This protein binds this small molecule.
Small molecule (SMILES): CC(=O)N[C@H]1[C@H]([C@H](O)[C@H](O)CO)O[C@@](O[C@@H]2[C@@H](O)[C@H](O)O[C@H](CO)[C@@H]2O)(C(=O)O)C[C@@H]1O

Binding-site contacts:
Ligand atom O1B contacts residue ASP114 of chain 1.Q at 4.5 Å.
Ligand atom O10 contacts residue TRP45 of chain 1.Q at 3.1 Å (h-bond).
Ligand atom C4 contacts residue LYS264 of chain 1.Q at 3.5 Å.
Ligand atom O1A contacts residue SER266 of chain 1.Q at 3.7 Å.
Ligand atom C10 contacts residue TRP45 of chain 1.Q at 3.6 Å (hydrophobic).
Ligand atom C11 contacts residue TYR50 of chain 1.Q at 3.8 Å (hydrophobic).
Ligand atom C6 contacts residue SER266 of chain 1.Q at 4.4 Å.
Ligand atom C6 contacts residue ASP51 of chain 1.Q at 3.7 Å.
Ligand atom C10 contacts residue LYS264 of chain 1.Q at 4.0 Å.
Ligand atom C1 contacts residue SER266 of chain 1.Q at 3.5 Å.
Ligand atom O1B contacts residue SER266 of chain 1.Q at 2.6 Å (h-bond).
Ligand atom O1A contacts residue LYS268 of chain 1.Q at 3.2 Å (salt-bridge).
Ligand atom C1 contacts residue LYS268 of chain 1.Q at 3.8 Å.
Ligand atom C11 contacts residue ASP51 of chain 1.Q at 3.9 Å.
Ligand atom C11 contacts residue TRP45 of chain 1.Q at 3.9 Å (hydrophobic).
Ligand atom O4 contacts residue LYS264 of chain 1.Q at 2.8 Å (salt-bridge).
Ligand atom C5 contacts residue LYS264 of chain 1.Q at 4.2 Å.
Ligand atom N5 contacts residue ASP51 of chain 1.Q at 2.8 Å (salt-bridge).
Ligand atom C9 contacts residue LYS268 of chain 1.Q at 4.3 Å.
Ligand atom O4 contacts residue ASP51 of chain 1.Q at 4.5 Å.
Ligand atom C3 contacts residue ASP114 of chain 1.Q at 3.9 Å.
Ligand atom C5 contacts residue ASP51 of chain 1.Q at 3.5 Å.
Ligand atom O9 contacts residue LYS268 of chain 1.Q at 3.3 Å (salt-bridge).
Ligand atom C4 contacts residue ASP51 of chain 1.Q at 3.8 Å.
Ligand atom C11 contacts residue LYS264 of chain 1.Q at 4.1 Å.
Ligand atom C8 contacts residue LYS268 of chain 1.Q at 4.1 Å.
Ligand atom C4 contacts residue SER266 of chain 1.Q at 4.3 Å.
Ligand atom C10 contacts residue ASP51 of chain 1.Q at 3.8 Å.
Ligand atom O1B contacts residue LYS268 of chain 1.Q at 3.9 Å.
Ligand atom O4 contacts residue TRP45 of chain 1.Q at 3.5 Å.
Ligand atom N5 contacts residue LYS264 of chain 1.Q at 3.6 Å (salt-bridge).
Ligand atom C7 contacts residue ASP51 of chain 1.Q at 4.4 Å.

Sequence of chain 1.Q:
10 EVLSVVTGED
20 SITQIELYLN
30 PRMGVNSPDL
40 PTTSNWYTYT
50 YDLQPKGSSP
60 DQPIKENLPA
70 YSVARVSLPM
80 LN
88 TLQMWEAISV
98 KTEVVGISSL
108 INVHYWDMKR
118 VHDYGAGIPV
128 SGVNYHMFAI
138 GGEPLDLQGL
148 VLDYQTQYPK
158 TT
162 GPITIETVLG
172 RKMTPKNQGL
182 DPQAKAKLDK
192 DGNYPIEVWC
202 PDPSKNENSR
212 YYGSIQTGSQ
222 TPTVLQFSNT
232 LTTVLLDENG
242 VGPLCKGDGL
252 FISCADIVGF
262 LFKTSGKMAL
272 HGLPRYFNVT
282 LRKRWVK